Sequence of chain 1.C:
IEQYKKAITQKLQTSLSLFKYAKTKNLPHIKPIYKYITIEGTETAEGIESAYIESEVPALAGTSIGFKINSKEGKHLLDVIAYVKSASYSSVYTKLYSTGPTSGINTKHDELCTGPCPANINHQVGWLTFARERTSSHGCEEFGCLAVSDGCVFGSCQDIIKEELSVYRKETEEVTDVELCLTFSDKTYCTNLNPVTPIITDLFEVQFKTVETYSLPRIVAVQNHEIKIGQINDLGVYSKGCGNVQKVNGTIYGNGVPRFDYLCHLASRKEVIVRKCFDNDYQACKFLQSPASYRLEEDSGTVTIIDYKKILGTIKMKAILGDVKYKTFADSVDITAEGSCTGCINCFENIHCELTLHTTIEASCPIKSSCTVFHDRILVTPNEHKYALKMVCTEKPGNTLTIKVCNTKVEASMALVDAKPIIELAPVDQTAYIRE

A small-molecule ligand and the protein it binds are described below.
Small molecule (SMILES): CC(=O)N[C@H]1[C@H](O[C@H]2[C@H](O)[C@@H](NC(C)=O)CO[C@@H]2CO[C@@H]2O[C@@H](C)[C@@H](O)[C@@H](O)[C@@H]2O)O[C@H](CO)[C@@H](O)[C@@H]1O

Binding-site contacts:
Ligand atom C2 contacts residue ASN271 of chain 1.A at 2.4 Å.
Ligand atom O7 contacts residue ILE444 of chain 1.C at 3.2 Å (h-bond).
Ligand atom N2 contacts residue ASN271 of chain 1.A at 2.9 Å (h-bond).
Ligand atom C8 contacts residue PRO443 of chain 1.C at 4.2 Å (hydrophobic).
Ligand atom C3 contacts residue ASN271 of chain 1.A at 3.8 Å.
Ligand atom C8 contacts residue ILE444 of chain 1.C at 3.6 Å (hydrophobic).
Ligand atom C7 contacts residue ASN271 of chain 1.A at 3.5 Å.
Ligand atom C8 contacts residue ASP440 of chain 1.C at 3.8 Å.
Ligand atom C7 contacts residue ILE444 of chain 1.C at 4.0 Å (hydrophobic).
Ligand atom O3 contacts residue GLY272 of chain 1.A at 4.4 Å.
Ligand atom O7 contacts residue LYS442 of chain 1.C at 4.3 Å.
Ligand atom O7 contacts residue ASN271 of chain 1.A at 3.8 Å.
Ligand atom O5 contacts residue ASN271 of chain 1.A at 2.3 Å (h-bond).
Ligand atom C8 contacts residue LYS442 of chain 1.C at 3.3 Å.
Ligand atom C2 contacts residue GLY272 of chain 1.A at 4.1 Å.
Ligand atom O7 contacts residue PRO443 of chain 1.C at 3.6 Å.
Ligand atom C4 contacts residue ASN271 of chain 1.A at 4.2 Å.
Ligand atom O4 contacts residue THR273 of chain 1.A at 3.3 Å.
Ligand atom C5 contacts residue ASN271 of chain 1.A at 3.6 Å.
Ligand atom C8 contacts residue ALA441 of chain 1.C at 4.1 Å (hydrophobic).
Ligand atom O3 contacts residue THR273 of chain 1.A at 4.2 Å.
Ligand atom C1 contacts residue ASN271 of chain 1.A at 1.4 Å.
Ligand atom C7 contacts residue PRO443 of chain 1.C at 4.2 Å (hydrophobic).
Ligand atom C7 contacts residue LYS442 of chain 1.C at 4.2 Å.

Sequence of chain 1.A:
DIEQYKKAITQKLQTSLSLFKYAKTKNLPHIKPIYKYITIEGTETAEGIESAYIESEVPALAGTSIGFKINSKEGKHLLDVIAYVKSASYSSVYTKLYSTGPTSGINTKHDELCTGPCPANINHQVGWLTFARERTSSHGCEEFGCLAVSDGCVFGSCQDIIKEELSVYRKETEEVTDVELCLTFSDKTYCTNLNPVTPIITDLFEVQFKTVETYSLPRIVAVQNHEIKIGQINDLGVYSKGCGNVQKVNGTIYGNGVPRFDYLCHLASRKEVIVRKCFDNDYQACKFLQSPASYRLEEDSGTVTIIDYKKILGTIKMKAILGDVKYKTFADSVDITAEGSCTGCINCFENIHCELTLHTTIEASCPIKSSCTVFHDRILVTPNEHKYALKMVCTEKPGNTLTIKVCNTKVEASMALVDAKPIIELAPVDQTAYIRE